Sequence of chain 1.B:
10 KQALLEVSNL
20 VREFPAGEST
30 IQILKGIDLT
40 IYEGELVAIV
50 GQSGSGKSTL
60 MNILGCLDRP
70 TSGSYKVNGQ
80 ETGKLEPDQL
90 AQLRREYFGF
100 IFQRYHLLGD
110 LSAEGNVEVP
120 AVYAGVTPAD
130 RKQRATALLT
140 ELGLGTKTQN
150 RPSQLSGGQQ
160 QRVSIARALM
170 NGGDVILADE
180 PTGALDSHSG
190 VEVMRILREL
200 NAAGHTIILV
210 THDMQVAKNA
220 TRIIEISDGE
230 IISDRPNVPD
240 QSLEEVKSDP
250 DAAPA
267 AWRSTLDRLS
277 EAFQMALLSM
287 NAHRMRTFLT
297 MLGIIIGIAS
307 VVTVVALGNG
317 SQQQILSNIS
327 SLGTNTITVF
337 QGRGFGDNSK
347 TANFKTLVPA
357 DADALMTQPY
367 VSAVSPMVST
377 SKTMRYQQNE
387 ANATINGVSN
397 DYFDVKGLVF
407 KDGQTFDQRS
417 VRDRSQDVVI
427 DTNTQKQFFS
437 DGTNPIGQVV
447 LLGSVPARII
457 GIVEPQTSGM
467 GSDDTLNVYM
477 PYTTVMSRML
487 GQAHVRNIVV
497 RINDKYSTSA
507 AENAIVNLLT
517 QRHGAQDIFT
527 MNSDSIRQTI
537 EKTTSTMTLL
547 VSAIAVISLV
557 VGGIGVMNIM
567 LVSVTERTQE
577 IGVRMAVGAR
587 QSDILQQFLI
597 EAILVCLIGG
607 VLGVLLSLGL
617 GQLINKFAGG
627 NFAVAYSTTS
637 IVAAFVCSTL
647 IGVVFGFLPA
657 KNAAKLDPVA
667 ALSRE

Binding-site contacts:
Ligand atom C1' contacts residue ILE32 of chain 1.B at 3.8 Å (hydrophobic).
Ligand atom PA contacts residue SER57 of chain 1.B at 3.1 Å.
Ligand atom C4' contacts residue ILE32 of chain 1.B at 4.2 Å (hydrophobic).
Ligand atom O3A contacts residue LYS56 of chain 1.B at 4.2 Å.
Ligand atom O3' contacts residue SER52 of chain 1.B at 4.1 Å.
Ligand atom O2A contacts residue LYS56 of chain 1.B at 3.5 Å (salt-bridge).
Ligand atom PA contacts residue LYS56 of chain 1.B at 4.2 Å.
Ligand atom O5' contacts residue THR58 of chain 1.B at 4.2 Å.
Ligand atom N3 contacts residue ILE32 of chain 1.B at 4.1 Å.
Ligand atom O3' contacts residue SER54 of chain 1.B at 4.3 Å.
Ligand atom C8 contacts residue THR58 of chain 1.B at 4.0 Å.
Ligand atom C6 contacts residue PHE23 of chain 1.B at 3.9 Å (hydrophobic).
Ligand atom C4' contacts residue THR58 of chain 1.B at 3.7 Å.
Ligand atom O1A contacts residue LYS56 of chain 1.B at 3.2 Å (salt-bridge).
Ligand atom C3' contacts residue GLY53 of chain 1.B at 4.3 Å.
Ligand atom O1A contacts residue SER57 of chain 1.B at 3.0 Å (h-bond).
Ligand atom N1 contacts residue PHE23 of chain 1.B at 4.2 Å.
Ligand atom O3A contacts residue GLY53 of chain 1.B at 3.5 Å (h-bond).
Ligand atom C4' contacts residue SER57 of chain 1.B at 4.0 Å.
Ligand atom O3' contacts residue GLY53 of chain 1.B at 2.9 Å (h-bond).
Ligand atom C5 contacts residue PHE23 of chain 1.B at 4.2 Å (hydrophobic).
Ligand atom O2A contacts residue GLY53 of chain 1.B at 3.9 Å.
Ligand atom PB contacts residue SER52 of chain 1.B at 4.0 Å.
Ligand atom O2' contacts residue GLY53 of chain 1.B at 4.0 Å.
Ligand atom O5' contacts residue SER57 of chain 1.B at 2.0 Å (h-bond).
Ligand atom O3A contacts residue SER52 of chain 1.B at 3.8 Å.
Ligand atom N6 contacts residue PHE23 of chain 1.B at 3.8 Å.
Ligand atom C5' contacts residue THR58 of chain 1.B at 3.8 Å.
Ligand atom N7 contacts residue PHE23 of chain 1.B at 4.1 Å.
Ligand atom O2A contacts residue GLY55 of chain 1.B at 2.8 Å (h-bond).
Ligand atom O4' contacts residue THR58 of chain 1.B at 3.1 Å (h-bond).
Ligand atom PA contacts residue GLY55 of chain 1.B at 4.3 Å.
Ligand atom O2A contacts residue SER57 of chain 1.B at 3.8 Å.
Ligand atom PA contacts residue GLY53 of chain 1.B at 4.4 Å.
Ligand atom N9 contacts residue ILE32 of chain 1.B at 4.4 Å.
Ligand atom C1' contacts residue THR58 of chain 1.B at 4.3 Å.
Ligand atom O4' contacts residue ILE32 of chain 1.B at 3.3 Å.
Ligand atom C5' contacts residue SER57 of chain 1.B at 2.9 Å.
Ligand atom O2B contacts residue SER52 of chain 1.B at 2.8 Å (h-bond).
Ligand atom O2A contacts residue SER54 of chain 1.B at 3.6 Å (h-bond).

The small molecule below binds the protein below.
Small molecule (SMILES): Nc1ncnc2c1ncn2[C@@H]1O[C@H](CO[P](=O)(O)O[P](=O)(O)S)[C@@H](O)[C@H]1O